Binding-site contacts:
Ligand atom C3 contacts residue ASN79 of chain 1.A at 3.8 Å.
Ligand atom C6 contacts residue GLU46 of chain 1.A at 4.1 Å.
Ligand atom O5 contacts residue GLN44 of chain 1.A at 4.4 Å.
Ligand atom C6 contacts residue TRP77 of chain 1.A at 3.5 Å (hydrophobic).
Ligand atom C7 contacts residue ASN79 of chain 1.A at 3.3 Å.
Ligand atom O7 contacts residue ASN79 of chain 1.A at 3.4 Å (h-bond).
Ligand atom O5 contacts residue ASN79 of chain 1.A at 2.2 Å (h-bond).
Ligand atom O4 contacts residue TRP77 of chain 1.A at 4.3 Å.
Ligand atom C4 contacts residue TRP77 of chain 1.A at 4.5 Å (hydrophobic).
Ligand atom C1 contacts residue THR81 of chain 1.A at 3.9 Å.
Ligand atom O6 contacts residue GLU46 of chain 1.A at 3.9 Å.
Ligand atom C2 contacts residue ASN79 of chain 1.A at 2.5 Å.
Ligand atom C4 contacts residue GLU46 of chain 1.A at 4.0 Å.
Ligand atom C6 contacts residue GLN44 of chain 1.A at 3.7 Å.
Ligand atom O5 contacts residue TRP77 of chain 1.A at 3.9 Å.
Ligand atom N2 contacts residue THR81 of chain 1.A at 3.9 Å.
Ligand atom C8 contacts residue THR81 of chain 1.A at 4.2 Å.
Ligand atom C1 contacts residue TRP77 of chain 1.A at 4.1 Å (hydrophobic).
Ligand atom C5 contacts residue TRP77 of chain 1.A at 3.7 Å (hydrophobic).
Ligand atom O6 contacts residue GLN44 of chain 1.A at 3.6 Å.
Ligand atom C4 contacts residue ASN79 of chain 1.A at 4.1 Å.
Ligand atom N2 contacts residue ASN79 of chain 1.A at 3.0 Å (h-bond).
Ligand atom C1 contacts residue ASN79 of chain 1.A at 1.4 Å.
Ligand atom C5 contacts residue ASN79 of chain 1.A at 3.5 Å.
Ligand atom O4 contacts residue GLU46 of chain 1.A at 2.9 Å (salt-bridge).
Ligand atom C8 contacts residue ASN79 of chain 1.A at 4.4 Å.

Sequence of chain 1.A:
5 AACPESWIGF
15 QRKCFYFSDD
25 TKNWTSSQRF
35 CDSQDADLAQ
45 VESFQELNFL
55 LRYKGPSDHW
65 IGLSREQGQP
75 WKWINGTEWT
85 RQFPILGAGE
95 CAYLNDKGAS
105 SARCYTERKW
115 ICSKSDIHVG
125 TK

The protein below binds the small molecule below.
Small molecule (SMILES): CC(=O)N[C@@H]1[C@@H](O)[C@H](O)[C@@H](CO)O[C@H]1O